The small molecule below binds the protein below.
Small molecule (SMILES): CC(=O)N[C@H]1[C@H](O[C@H]2[C@H](O)[C@@H](NC(C)=O)CO[C@@H]2CO)O[C@H](CO)[C@@H](O)[C@@H]1O

Binding-site contacts:
Ligand atom N2 contacts residue ASN402 of chain 1.A at 2.8 Å (h-bond).
Ligand atom C8 contacts residue PRO276 of chain 1.A at 4.2 Å (hydrophobic).
Ligand atom C2 contacts residue ASN402 of chain 1.A at 2.4 Å.
Ligand atom C5 contacts residue ASN402 of chain 1.A at 3.7 Å.
Ligand atom C3 contacts residue ASN402 of chain 1.A at 3.7 Å.
Ligand atom C4 contacts residue ASN402 of chain 1.A at 4.2 Å.
Ligand atom O5 contacts residue ASN402 of chain 1.A at 2.4 Å (h-bond).
Ligand atom O7 contacts residue ASN402 of chain 1.A at 3.4 Å (h-bond).
Ligand atom O7 contacts residue PRO276 of chain 1.A at 4.0 Å.
Ligand atom C8 contacts residue THR274 of chain 1.A at 3.1 Å.
Ligand atom C8 contacts residue THR404 of chain 1.A at 3.6 Å.
Ligand atom C7 contacts residue THR274 of chain 1.A at 4.4 Å.
Ligand atom C1 contacts residue ASN402 of chain 1.A at 1.5 Å.
Ligand atom C7 contacts residue ASN402 of chain 1.A at 3.3 Å.
Ligand atom C8 contacts residue ASN402 of chain 1.A at 3.9 Å.

Sequence of chain 1.A:
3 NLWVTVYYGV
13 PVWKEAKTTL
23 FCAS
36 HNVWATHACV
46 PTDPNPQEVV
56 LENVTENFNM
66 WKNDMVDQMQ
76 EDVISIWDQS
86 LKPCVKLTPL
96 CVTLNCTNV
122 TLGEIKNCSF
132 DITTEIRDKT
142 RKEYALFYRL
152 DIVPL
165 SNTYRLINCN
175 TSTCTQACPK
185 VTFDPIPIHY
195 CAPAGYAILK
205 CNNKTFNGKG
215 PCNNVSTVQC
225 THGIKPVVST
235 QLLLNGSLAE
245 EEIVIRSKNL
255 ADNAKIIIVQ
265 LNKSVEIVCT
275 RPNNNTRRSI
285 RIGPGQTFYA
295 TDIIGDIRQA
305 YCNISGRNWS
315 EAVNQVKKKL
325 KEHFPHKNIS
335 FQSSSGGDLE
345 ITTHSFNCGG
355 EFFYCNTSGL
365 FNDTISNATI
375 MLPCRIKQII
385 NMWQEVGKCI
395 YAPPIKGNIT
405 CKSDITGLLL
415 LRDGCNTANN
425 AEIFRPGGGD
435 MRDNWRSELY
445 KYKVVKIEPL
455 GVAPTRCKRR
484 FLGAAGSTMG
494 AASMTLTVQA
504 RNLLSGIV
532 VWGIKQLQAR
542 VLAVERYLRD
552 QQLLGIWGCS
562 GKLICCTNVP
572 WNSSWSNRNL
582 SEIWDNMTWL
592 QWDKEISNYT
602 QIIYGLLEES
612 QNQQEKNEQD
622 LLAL